The protein below binds the small molecule below.
Small molecule (SMILES): CC(=O)N[C@H]1[C@H]([C@H](O)[C@H](O)CO)O[C@@](O[C@H]2[C@@H](O)[C@@H](CO)O[C@@H](O[C@H]3[C@H](O)[C@@H](O)[C@@H](O)O[C@@H]3CO)[C@@H]2O)(C(=O)O)C[C@@H]1O

Binding-site contacts:
Ligand atom O8 contacts residue TRP119 of chain 28.A at 3.8 Å.
Ligand atom C10 contacts residue ALA118 of chain 28.A at 3.8 Å (hydrophobic).
Ligand atom N5 contacts residue ALA118 of chain 28.A at 2.8 Å (h-bond).
Ligand atom C6 contacts residue ALA118 of chain 28.A at 3.4 Å (hydrophobic).
Ligand atom C10 contacts residue GLN65 of chain 29.A at 4.5 Å.
Ligand atom O9 contacts residue THR42 of chain 29.A at 4.0 Å.
Ligand atom C11 contacts residue GLN65 of chain 29.A at 3.7 Å.
Ligand atom O10 contacts residue ALA64 of chain 29.A at 3.8 Å.
Ligand atom O1A contacts residue ARG129 of chain 28.A at 3.3 Å (salt-bridge).
Ligand atom C1 contacts residue ARG129 of chain 28.A at 4.0 Å.
Ligand atom C11 contacts residue GLN132 of chain 28.A at 4.3 Å.
Ligand atom C8 contacts residue GLN120 of chain 28.A at 4.1 Å.
Ligand atom O8 contacts residue ALA118 of chain 28.A at 3.8 Å.
Ligand atom C7 contacts residue ALA118 of chain 28.A at 3.6 Å (hydrophobic).
Ligand atom C11 contacts residue ALA118 of chain 28.A at 3.9 Å (hydrophobic).
Ligand atom C9 contacts residue TRP119 of chain 28.A at 4.3 Å (hydrophobic).
Ligand atom C4 contacts residue ALA118 of chain 28.A at 4.0 Å (hydrophobic).
Ligand atom O8 contacts residue GLN120 of chain 28.A at 2.8 Å (h-bond).
Ligand atom C11 contacts residue TRP119 of chain 28.A at 4.4 Å (hydrophobic).
Ligand atom O1B contacts residue ARG129 of chain 28.A at 3.9 Å.
Ligand atom C5 contacts residue ALA118 of chain 28.A at 3.6 Å (hydrophobic).
Ligand atom O1A contacts residue ALA118 of chain 28.A at 4.5 Å.
Ligand atom O10 contacts residue GLN65 of chain 29.A at 4.0 Å.
Ligand atom O9 contacts residue GLN120 of chain 28.A at 3.5 Å (h-bond).
Ligand atom C8 contacts residue ALA118 of chain 28.A at 4.3 Å (hydrophobic).
Ligand atom C10 contacts residue ALA64 of chain 29.A at 4.5 Å (hydrophobic).

Sequence of chain 29.A:
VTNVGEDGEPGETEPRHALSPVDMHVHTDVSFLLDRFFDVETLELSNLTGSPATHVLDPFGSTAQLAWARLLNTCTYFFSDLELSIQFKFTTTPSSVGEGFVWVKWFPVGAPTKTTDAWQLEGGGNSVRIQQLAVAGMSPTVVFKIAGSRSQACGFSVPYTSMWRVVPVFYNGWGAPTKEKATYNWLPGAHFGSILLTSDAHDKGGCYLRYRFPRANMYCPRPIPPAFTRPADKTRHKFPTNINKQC

Sequence of chain 28.A:
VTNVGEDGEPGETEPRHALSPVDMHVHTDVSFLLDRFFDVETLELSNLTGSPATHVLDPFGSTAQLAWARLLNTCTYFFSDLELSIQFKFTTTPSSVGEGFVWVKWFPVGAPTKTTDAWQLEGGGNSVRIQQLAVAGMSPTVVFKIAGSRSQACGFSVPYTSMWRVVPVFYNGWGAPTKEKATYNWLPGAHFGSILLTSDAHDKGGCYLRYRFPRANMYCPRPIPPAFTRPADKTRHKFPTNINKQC